The small molecule below binds the protein below.
Small molecule (SMILES): Nc1ncnc2c1ncn2[C@@H]1O[C@H](CO)[C@@H](O)[C@H]1O

Binding-site contacts:
Ligand atom C4 contacts residue HIS221 of chain 1.A at 3.8 Å.
Ligand atom C2 contacts residue HIS221 of chain 1.A at 3.5 Å.
Ligand atom O2' contacts residue HIS221 of chain 1.A at 4.0 Å.
Ligand atom C2 contacts residue ARG187 of chain 1.A at 3.7 Å.
Ligand atom C5' contacts residue LYS185 of chain 1.A at 3.1 Å.
Ligand atom N3 contacts residue HIS221 of chain 1.A at 4.0 Å.
Ligand atom O4' contacts residue LYS185 of chain 1.A at 4.1 Å.
Ligand atom O5' contacts residue LYS185 of chain 1.A at 2.8 Å (salt-bridge).
Ligand atom N9 contacts residue ARG187 of chain 1.A at 4.1 Å.
Ligand atom N9 contacts residue PHE184 of chain 1.A at 4.0 Å.
Ligand atom C2' contacts residue ARG187 of chain 1.A at 4.0 Å.
Ligand atom N6 contacts residue PHE190 of chain 1.A at 3.9 Å.
Ligand atom N1 contacts residue PHE190 of chain 1.A at 3.8 Å.
Ligand atom C4' contacts residue ARG187 of chain 1.A at 4.1 Å.
Ligand atom N9 contacts residue HIS221 of chain 1.A at 4.0 Å.
Ligand atom O2' contacts residue ARG187 of chain 1.A at 2.8 Å (salt-bridge).
Ligand atom C5 contacts residue HIS221 of chain 1.A at 3.6 Å.
Ligand atom N1 contacts residue HIS221 of chain 1.A at 3.4 Å (h-bond).
Ligand atom C8 contacts residue HIS221 of chain 1.A at 4.0 Å.
Ligand atom N7 contacts residue GLU183 of chain 1.A at 3.7 Å.
Ligand atom O4' contacts residue ASP186 of chain 1.A at 3.6 Å.
Ligand atom N7 contacts residue PHE184 of chain 1.A at 3.1 Å (h-bond).
Ligand atom C8 contacts residue GLU183 of chain 1.A at 3.5 Å.
Ligand atom O4' contacts residue PHE184 of chain 1.A at 3.7 Å.
Ligand atom N1 contacts residue LYS219 of chain 1.A at 4.0 Å.
Ligand atom N6 contacts residue ALA182 of chain 1.A at 3.5 Å (h-bond).
Ligand atom C6 contacts residue LYS219 of chain 1.A at 3.9 Å.
Ligand atom N7 contacts residue HIS221 of chain 1.A at 3.8 Å.
Ligand atom N1 contacts residue TYR220 of chain 1.A at 3.6 Å.
Ligand atom C8 contacts residue PHE184 of chain 1.A at 3.0 Å (hydrophobic).
Ligand atom O5' contacts residue PHE184 of chain 1.A at 3.6 Å (h-bond).
Ligand atom N3 contacts residue ARG187 of chain 1.A at 3.5 Å.
Ligand atom O4' contacts residue ARG187 of chain 1.A at 3.4 Å (salt-bridge).
Ligand atom N6 contacts residue PHE184 of chain 1.A at 3.7 Å.
Ligand atom N6 contacts residue LYS219 of chain 1.A at 3.0 Å (salt-bridge).
Ligand atom C1' contacts residue ARG187 of chain 1.A at 3.9 Å.
Ligand atom C2 contacts residue TYR220 of chain 1.A at 3.6 Å (hydrophobic).
Ligand atom C6 contacts residue PHE184 of chain 1.A at 4.1 Å (hydrophobic).
Ligand atom C6 contacts residue HIS221 of chain 1.A at 3.9 Å.
Ligand atom C5 contacts residue PHE184 of chain 1.A at 4.1 Å (hydrophobic).

Sequence of chain 1.A:
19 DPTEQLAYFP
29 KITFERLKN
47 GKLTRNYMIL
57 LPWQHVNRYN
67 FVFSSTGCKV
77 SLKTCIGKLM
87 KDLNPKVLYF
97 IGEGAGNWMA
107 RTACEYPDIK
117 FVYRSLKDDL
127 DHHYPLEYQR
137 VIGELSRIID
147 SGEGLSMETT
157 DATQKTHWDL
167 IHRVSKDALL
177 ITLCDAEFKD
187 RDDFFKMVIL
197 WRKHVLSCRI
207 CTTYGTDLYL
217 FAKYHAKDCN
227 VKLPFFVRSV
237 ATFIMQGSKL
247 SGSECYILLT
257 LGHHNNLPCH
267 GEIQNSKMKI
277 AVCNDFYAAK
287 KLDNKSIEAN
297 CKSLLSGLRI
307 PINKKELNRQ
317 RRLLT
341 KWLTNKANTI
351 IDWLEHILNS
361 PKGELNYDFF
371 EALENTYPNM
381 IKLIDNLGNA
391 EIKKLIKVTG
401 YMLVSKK